Sequence of chain 1.B:
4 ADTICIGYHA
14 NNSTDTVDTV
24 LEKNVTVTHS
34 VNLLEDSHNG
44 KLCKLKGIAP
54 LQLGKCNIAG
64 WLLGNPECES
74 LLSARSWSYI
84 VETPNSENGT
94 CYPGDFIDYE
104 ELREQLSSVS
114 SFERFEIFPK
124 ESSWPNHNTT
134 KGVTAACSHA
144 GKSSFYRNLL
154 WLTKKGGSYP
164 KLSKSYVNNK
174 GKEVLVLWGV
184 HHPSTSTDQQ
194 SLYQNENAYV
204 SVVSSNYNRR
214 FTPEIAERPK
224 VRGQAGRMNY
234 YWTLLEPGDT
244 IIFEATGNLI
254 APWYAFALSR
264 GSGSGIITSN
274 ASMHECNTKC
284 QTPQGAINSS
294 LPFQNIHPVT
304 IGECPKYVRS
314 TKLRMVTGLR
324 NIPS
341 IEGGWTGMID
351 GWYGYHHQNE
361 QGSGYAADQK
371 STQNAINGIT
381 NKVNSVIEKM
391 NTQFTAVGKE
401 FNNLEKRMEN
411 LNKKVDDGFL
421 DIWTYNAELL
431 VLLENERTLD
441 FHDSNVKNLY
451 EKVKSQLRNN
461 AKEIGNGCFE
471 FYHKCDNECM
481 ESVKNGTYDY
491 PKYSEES

This small molecule binds to this protein.
Small molecule (SMILES): CC(=O)N[C@H]1[C@H](O[C@H]2[C@H](O)[C@@H](NC(C)=O)CO[C@@H]2CO)O[C@H](CO)[C@@H](O[C@@H]2O[C@H](CO)[C@@H](O)[C@H](O)[C@@H]2O)[C@@H]1O

Binding-site contacts:
Ligand atom O5 contacts residue PRO87 of chain 1.B at 4.3 Å.
Ligand atom O7 contacts residue ASN273 of chain 1.B at 4.2 Å.
Ligand atom C1 contacts residue PRO87 of chain 1.B at 4.0 Å (hydrophobic).
Ligand atom O5 contacts residue ASN273 of chain 1.B at 2.4 Å (h-bond).
Ligand atom C8 contacts residue GLN287 of chain 1.B at 3.7 Å.
Ligand atom C8 contacts residue THR271 of chain 1.B at 3.9 Å.
Ligand atom C7 contacts residue GLN287 of chain 1.B at 4.1 Å.
Ligand atom C1 contacts residue ASN273 of chain 1.B at 1.4 Å.
Ligand atom C8 contacts residue ASN273 of chain 1.B at 4.3 Å.
Ligand atom O7 contacts residue GLN287 of chain 1.B at 3.5 Å (h-bond).
Ligand atom C3 contacts residue ASN273 of chain 1.B at 3.8 Å.
Ligand atom C5 contacts residue ASN273 of chain 1.B at 3.7 Å.
Ligand atom C4 contacts residue ASN273 of chain 1.B at 4.2 Å.
Ligand atom C7 contacts residue ASN273 of chain 1.B at 3.8 Å.
Ligand atom C2 contacts residue ASN273 of chain 1.B at 2.4 Å.
Ligand atom N2 contacts residue ASN273 of chain 1.B at 2.9 Å (h-bond).